A small-molecule ligand and the protein it binds are described below.
Small molecule (SMILES): CC(=O)N[C@@H]1[C@@H](O)[C@H](O)[C@@H](CO)O[C@H]1O

Sequence of chain 1.B:
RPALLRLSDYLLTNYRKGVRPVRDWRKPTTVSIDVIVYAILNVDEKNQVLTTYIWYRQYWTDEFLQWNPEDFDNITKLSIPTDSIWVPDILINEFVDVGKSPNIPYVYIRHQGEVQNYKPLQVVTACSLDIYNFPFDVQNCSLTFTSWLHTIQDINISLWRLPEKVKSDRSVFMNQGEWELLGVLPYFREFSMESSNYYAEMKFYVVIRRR

Binding-site contacts:
Ligand atom C8 contacts residue ASP75 of chain 1.A at 3.3 Å.
Ligand atom C8 contacts residue ASN76 of chain 1.A at 4.4 Å.
Ligand atom C1 contacts residue ASN76 of chain 1.A at 1.4 Å.
Ligand atom C3 contacts residue ASN76 of chain 1.A at 3.8 Å.
Ligand atom C2 contacts residue ASN76 of chain 1.A at 2.4 Å.
Ligand atom O7 contacts residue ASN76 of chain 1.A at 3.2 Å (h-bond).
Ligand atom O5 contacts residue ASN76 of chain 1.A at 2.4 Å (h-bond).
Ligand atom O7 contacts residue ASP75 of chain 1.A at 4.1 Å.
Ligand atom N2 contacts residue ASN76 of chain 1.A at 2.9 Å (h-bond).
Ligand atom C7 contacts residue ASP75 of chain 1.A at 4.0 Å.
Ligand atom C7 contacts residue ASN76 of chain 1.A at 3.3 Å.
Ligand atom O7 contacts residue ARG28 of chain 1.B at 4.2 Å.
Ligand atom C4 contacts residue ASN76 of chain 1.A at 4.2 Å.
Ligand atom C5 contacts residue ASN76 of chain 1.A at 3.7 Å.

Sequence of chain 1.A:
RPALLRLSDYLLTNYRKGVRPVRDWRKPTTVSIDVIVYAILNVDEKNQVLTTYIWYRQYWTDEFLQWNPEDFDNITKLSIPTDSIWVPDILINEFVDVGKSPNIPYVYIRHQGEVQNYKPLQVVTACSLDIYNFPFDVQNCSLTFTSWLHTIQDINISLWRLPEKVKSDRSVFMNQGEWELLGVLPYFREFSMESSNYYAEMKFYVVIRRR